Sequence of chain 1.J:
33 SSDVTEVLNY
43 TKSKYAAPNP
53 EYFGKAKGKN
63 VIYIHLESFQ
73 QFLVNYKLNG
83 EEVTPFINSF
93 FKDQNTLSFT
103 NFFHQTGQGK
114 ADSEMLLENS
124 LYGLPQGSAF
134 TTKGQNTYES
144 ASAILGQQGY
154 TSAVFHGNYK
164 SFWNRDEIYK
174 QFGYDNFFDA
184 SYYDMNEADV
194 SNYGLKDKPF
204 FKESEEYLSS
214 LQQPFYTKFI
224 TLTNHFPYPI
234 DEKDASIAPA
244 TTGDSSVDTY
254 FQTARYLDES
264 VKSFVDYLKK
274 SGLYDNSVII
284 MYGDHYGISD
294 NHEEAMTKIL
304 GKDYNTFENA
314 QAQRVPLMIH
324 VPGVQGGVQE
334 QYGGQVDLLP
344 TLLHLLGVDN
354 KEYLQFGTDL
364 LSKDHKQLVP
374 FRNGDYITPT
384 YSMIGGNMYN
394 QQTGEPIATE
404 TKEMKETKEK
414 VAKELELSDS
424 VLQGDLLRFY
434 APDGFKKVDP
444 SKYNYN

Binding-site contacts:
Ligand atom O8 contacts residue SER292 of chain 1.J at 2.5 Å (h-bond).
Ligand atom C2 contacts residue SER292 of chain 1.J at 4.5 Å.
Ligand atom C3 contacts residue LYS112 of chain 1.J at 3.9 Å.
Ligand atom O3 contacts residue PHE229 of chain 1.J at 4.0 Å.
Ligand atom C2 contacts residue TYR289 of chain 1.J at 3.5 Å (hydrophobic).
Ligand atom P1 contacts residue ASN294 of chain 1.J at 4.0 Å.
Ligand atom O9 contacts residue PHE229 of chain 1.J at 4.4 Å.
Ligand atom O4 contacts residue SER292 of chain 1.J at 3.5 Å (h-bond).
Ligand atom O10 contacts residue HIS295 of chain 1.J at 2.9 Å (h-bond).
Ligand atom C4 contacts residue PHE229 of chain 1.J at 3.9 Å (hydrophobic).
Ligand atom P1 contacts residue SER292 of chain 1.J at 3.3 Å.
Ligand atom O8 contacts residue ASN294 of chain 1.J at 2.6 Å (h-bond).
Ligand atom O10 contacts residue PHE229 of chain 1.J at 3.7 Å.
Ligand atom P1 contacts residue HIS295 of chain 1.J at 4.2 Å.
Ligand atom C2 contacts residue LYS112 of chain 1.J at 3.2 Å.
Ligand atom O3 contacts residue LYS112 of chain 1.J at 3.8 Å.
Ligand atom O10 contacts residue SER292 of chain 1.J at 3.3 Å (h-bond).
Ligand atom O2 contacts residue LYS112 of chain 1.J at 3.5 Å (salt-bridge).
Ligand atom O2 contacts residue SER292 of chain 1.J at 3.8 Å.
Ligand atom O2 contacts residue TYR289 of chain 1.J at 2.6 Å (h-bond).
Ligand atom O8 contacts residue HIS295 of chain 1.J at 4.5 Å.

A small-molecule ligand and the protein it binds are described below.
Small molecule (SMILES): O=P([O-])([O-])OCC(O)CO